The protein below binds the small molecule below.
Small molecule (SMILES): CC(=O)N[C@@H]1[C@@H](O)[C@H](O)[C@@H](CO)O[C@H]1O

Binding-site contacts:
Ligand atom C5 contacts residue ASN38 of chain 1.A at 3.6 Å.
Ligand atom O6 contacts residue LEU381 of chain 1.A at 3.3 Å.
Ligand atom O5 contacts residue ALA39 of chain 1.A at 4.5 Å.
Ligand atom C6 contacts residue LEU381 of chain 1.A at 3.8 Å (hydrophobic).
Ligand atom O6 contacts residue THR318 of chain 1.A at 4.3 Å.
Ligand atom C1 contacts residue THR318 of chain 1.A at 3.7 Å.
Ligand atom N2 contacts residue ASN38 of chain 1.A at 3.0 Å (h-bond).
Ligand atom C3 contacts residue ASN38 of chain 1.A at 3.8 Å.
Ligand atom C1 contacts residue ASN38 of chain 1.A at 1.4 Å.
Ligand atom C5 contacts residue THR318 of chain 1.A at 4.3 Å.
Ligand atom C2 contacts residue ASN38 of chain 1.A at 2.5 Å.
Ligand atom C1 contacts residue ALA39 of chain 1.A at 4.4 Å (hydrophobic).
Ligand atom O7 contacts residue ASN38 of chain 1.A at 3.7 Å.
Ligand atom O5 contacts residue THR318 of chain 1.A at 3.1 Å (h-bond).
Ligand atom C6 contacts residue THR318 of chain 1.A at 4.1 Å.
Ligand atom C7 contacts residue ASN38 of chain 1.A at 3.5 Å.
Ligand atom C4 contacts residue ASN38 of chain 1.A at 4.2 Å.
Ligand atom O5 contacts residue ASN38 of chain 1.A at 2.3 Å (h-bond).

Sequence of chain 1.A:
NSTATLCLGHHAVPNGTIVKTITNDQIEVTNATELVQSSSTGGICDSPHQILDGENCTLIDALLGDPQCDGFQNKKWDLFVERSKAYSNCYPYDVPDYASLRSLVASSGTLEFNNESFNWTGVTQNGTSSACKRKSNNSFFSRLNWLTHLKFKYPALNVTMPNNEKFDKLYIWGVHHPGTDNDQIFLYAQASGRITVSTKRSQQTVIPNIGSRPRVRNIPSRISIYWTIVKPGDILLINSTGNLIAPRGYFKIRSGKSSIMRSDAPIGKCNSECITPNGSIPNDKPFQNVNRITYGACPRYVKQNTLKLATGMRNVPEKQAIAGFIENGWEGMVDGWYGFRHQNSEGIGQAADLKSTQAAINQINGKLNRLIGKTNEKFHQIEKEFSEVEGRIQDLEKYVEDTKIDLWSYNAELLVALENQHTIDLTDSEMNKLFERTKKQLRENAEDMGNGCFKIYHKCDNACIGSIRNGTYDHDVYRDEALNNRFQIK